Binding-site contacts:
Ligand atom C21 contacts residue ILE162 of chain 1.GA at 4.5 Å (hydrophobic).
Ligand atom N23 contacts residue ILE162 of chain 1.GA at 3.8 Å.
Ligand atom N23 contacts residue GLU161 of chain 1.GA at 3.2 Å (salt-bridge).
Ligand atom C21 contacts residue GLU161 of chain 1.GA at 3.7 Å.
Ligand atom O22 contacts residue GLU161 of chain 1.GA at 3.3 Å.
Ligand atom C18 contacts residue ILE162 of chain 1.GA at 4.4 Å (hydrophobic).

This protein binds this small molecule.
Small molecule (SMILES): NCCC[C@H](N)CC(=O)NCCC[C@H](N)CC(=O)NCCC[C@H](N)CC(=O)N[C@@H]1[C@H](O)[C@@H](OC(N)=O)[C@@H](CO)O[C@H]1NC1=N[C@@H]2C(=O)NC[C@@H](O)[C@H]2N1

Sequence of chain 1.GA:
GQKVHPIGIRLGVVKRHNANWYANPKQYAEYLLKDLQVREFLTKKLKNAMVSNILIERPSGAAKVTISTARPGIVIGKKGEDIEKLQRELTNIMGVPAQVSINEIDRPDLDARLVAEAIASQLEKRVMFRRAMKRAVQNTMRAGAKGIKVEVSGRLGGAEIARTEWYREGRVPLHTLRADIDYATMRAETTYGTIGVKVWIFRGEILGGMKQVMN